Binding-site contacts:
Ligand atom C1 contacts residue ASN361 of chain 1.G at 1.4 Å.
Ligand atom C8 contacts residue NAG1 of chain 1.T at 3.7 Å.
Ligand atom C5 contacts residue ASN361 of chain 1.G at 3.7 Å.
Ligand atom C7 contacts residue ASN361 of chain 1.G at 3.1 Å.
Ligand atom O7 contacts residue ASN361 of chain 1.G at 3.0 Å (h-bond).
Ligand atom O3 contacts residue NAG2 of chain 1.U at 3.8 Å.
Ligand atom C3 contacts residue ASN361 of chain 1.G at 3.8 Å.
Ligand atom N2 contacts residue NAG2 of chain 1.U at 3.8 Å.
Ligand atom C2 contacts residue ASN361 of chain 1.G at 2.5 Å.
Ligand atom O7 contacts residue NAG2 of chain 1.U at 3.9 Å.
Ligand atom O7 contacts residue SER357 of chain 1.G at 4.3 Å.
Ligand atom C4 contacts residue ASN361 of chain 1.G at 4.2 Å.
Ligand atom C8 contacts residue NAG2 of chain 1.U at 3.5 Å.
Ligand atom O5 contacts residue ASN361 of chain 1.G at 2.4 Å (h-bond).
Ligand atom N2 contacts residue ASN361 of chain 1.G at 2.9 Å (h-bond).
Ligand atom C8 contacts residue ASN361 of chain 1.G at 4.3 Å.
Ligand atom C7 contacts residue NAG2 of chain 1.U at 3.5 Å.

The protein below binds the small molecule below.
Small molecule (SMILES): CC(=O)N[C@@H]1[C@@H](O)[C@H](O)[C@@H](CO)O[C@H]1O

Sequence of chain 1.G:
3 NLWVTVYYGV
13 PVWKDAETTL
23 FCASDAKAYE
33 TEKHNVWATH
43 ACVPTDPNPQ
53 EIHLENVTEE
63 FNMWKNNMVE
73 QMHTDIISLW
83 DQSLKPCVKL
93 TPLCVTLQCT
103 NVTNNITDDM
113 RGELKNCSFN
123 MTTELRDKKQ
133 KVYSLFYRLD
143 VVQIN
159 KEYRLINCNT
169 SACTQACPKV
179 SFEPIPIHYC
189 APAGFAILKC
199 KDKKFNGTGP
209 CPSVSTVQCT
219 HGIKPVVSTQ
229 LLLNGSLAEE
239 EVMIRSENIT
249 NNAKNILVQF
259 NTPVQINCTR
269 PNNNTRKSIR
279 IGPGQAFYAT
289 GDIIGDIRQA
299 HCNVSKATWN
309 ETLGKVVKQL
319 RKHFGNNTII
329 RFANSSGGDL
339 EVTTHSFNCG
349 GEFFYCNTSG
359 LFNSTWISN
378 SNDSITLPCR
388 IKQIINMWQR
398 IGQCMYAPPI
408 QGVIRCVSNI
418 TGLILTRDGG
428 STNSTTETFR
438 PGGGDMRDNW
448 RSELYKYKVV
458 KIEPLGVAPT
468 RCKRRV